Binding-site contacts:
Ligand atom O2B contacts residue LYS333 of chain 1.E at 3.2 Å.
Ligand atom O1A contacts residue VAL331 of chain 1.E at 3.1 Å (h-bond).
Ligand atom O1B contacts residue THR334 of chain 1.E at 3.4 Å (h-bond).
Ligand atom C2 contacts residue PHE293 of chain 1.E at 3.6 Å (hydrophobic).
Ligand atom O2A contacts residue GLY332 of chain 1.E at 3.1 Å.
Ligand atom N6 contacts residue VAL292 of chain 1.E at 3.7 Å.
Ligand atom O2A contacts residue LYS333 of chain 1.E at 3.1 Å (salt-bridge).
Ligand atom C2 contacts residue LYS496 of chain 1.E at 3.4 Å.
Ligand atom N7 contacts residue GLY330 of chain 1.E at 3.7 Å.
Ligand atom O2A contacts residue GLU335 of chain 1.E at 3.1 Å (salt-bridge).
Ligand atom O2G contacts residue ASN438 of chain 1.E at 3.0 Å (h-bond).
Ligand atom PB contacts residue THR334 of chain 1.E at 3.6 Å.
Ligand atom N6 contacts residue PHE293 of chain 1.E at 2.7 Å (h-bond).
Ligand atom O2G contacts residue THR329 of chain 1.E at 3.3 Å.
Ligand atom S1G contacts residue ARG534 of chain 1.E at 3.3 Å (salt-bridge).
Ligand atom N3 contacts residue LYS496 of chain 1.E at 3.1 Å (salt-bridge).
Ligand atom N1 contacts residue VAL292 of chain 1.E at 3.6 Å.
Ligand atom S1G contacts residue THR329 of chain 1.E at 3.6 Å.
Ligand atom PA contacts residue GLY332 of chain 1.E at 3.7 Å.
Ligand atom O3A contacts residue ARG534 of chain 1.E at 3.3 Å (salt-bridge).
Ligand atom N7 contacts residue GLY332 of chain 1.E at 3.1 Å (h-bond).
Ligand atom N6 contacts residue VAL331 of chain 1.E at 3.6 Å (h-bond).
Ligand atom N7 contacts residue VAL331 of chain 1.E at 3.1 Å.
Ligand atom C8 contacts residue GLY332 of chain 1.E at 3.4 Å.
Ligand atom O2B contacts residue THR334 of chain 1.E at 2.5 Å (h-bond).
Ligand atom O1B contacts residue ARG475 of chain 1.D at 3.7 Å.
Ligand atom O2A contacts residue THR334 of chain 1.E at 2.8 Å (h-bond).
Ligand atom S1G contacts residue ASN474 of chain 1.D at 3.5 Å (h-bond).
Ligand atom C2 contacts residue LEU291 of chain 1.E at 3.5 Å (hydrophobic).
Ligand atom O3B contacts residue LYS333 of chain 1.E at 3.3 Å (salt-bridge).
Ligand atom O3G contacts residue ASN438 of chain 1.E at 3.2 Å (h-bond).
Ligand atom O3G contacts residue ARG475 of chain 1.D at 2.9 Å (salt-bridge).
Ligand atom O2G contacts residue LYS333 of chain 1.E at 2.7 Å (salt-bridge).
Ligand atom C6 contacts residue PHE293 of chain 1.E at 3.6 Å (hydrophobic).
Ligand atom S1G contacts residue GLY330 of chain 1.E at 3.2 Å (h-bond).
Ligand atom N1 contacts residue PHE293 of chain 1.E at 2.8 Å (h-bond).
Ligand atom O2' contacts residue ALA533 of chain 1.E at 3.4 Å.
Ligand atom O1A contacts residue GLY332 of chain 1.E at 2.8 Å (h-bond).
Ligand atom O1A contacts residue GLY330 of chain 1.E at 3.5 Å.
Ligand atom N6 contacts residue LEU485 of chain 1.E at 3.5 Å.

A small-molecule ligand and the protein it binds are described below.
Small molecule (SMILES): Nc1ncnc2c1ncn2[C@@H]1O[C@H](COP(=O)(O)OP(=O)(O)OP(O)(O)=S)[C@@H](O)[C@H]1O

Sequence of chain 1.D:
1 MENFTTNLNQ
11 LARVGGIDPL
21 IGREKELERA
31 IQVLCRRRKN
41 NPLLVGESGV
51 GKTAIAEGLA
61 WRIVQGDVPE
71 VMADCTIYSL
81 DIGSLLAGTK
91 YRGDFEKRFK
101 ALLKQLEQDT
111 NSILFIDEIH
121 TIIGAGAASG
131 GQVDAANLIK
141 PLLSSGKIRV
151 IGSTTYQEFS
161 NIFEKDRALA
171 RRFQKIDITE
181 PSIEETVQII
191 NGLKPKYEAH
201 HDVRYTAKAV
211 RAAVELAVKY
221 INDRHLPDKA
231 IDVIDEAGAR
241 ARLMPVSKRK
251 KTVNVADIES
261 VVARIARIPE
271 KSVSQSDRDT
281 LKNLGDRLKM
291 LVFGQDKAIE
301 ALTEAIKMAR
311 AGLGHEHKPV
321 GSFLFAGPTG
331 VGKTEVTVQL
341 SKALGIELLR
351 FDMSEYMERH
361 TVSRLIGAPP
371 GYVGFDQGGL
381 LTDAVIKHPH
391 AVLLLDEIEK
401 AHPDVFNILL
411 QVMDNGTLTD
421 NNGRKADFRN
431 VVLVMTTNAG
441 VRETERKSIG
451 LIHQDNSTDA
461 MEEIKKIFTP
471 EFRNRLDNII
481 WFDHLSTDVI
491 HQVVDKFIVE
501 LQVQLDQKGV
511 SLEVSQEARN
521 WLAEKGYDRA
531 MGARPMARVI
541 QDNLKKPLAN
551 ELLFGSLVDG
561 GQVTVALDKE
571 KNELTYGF

Sequence of chain 1.E:
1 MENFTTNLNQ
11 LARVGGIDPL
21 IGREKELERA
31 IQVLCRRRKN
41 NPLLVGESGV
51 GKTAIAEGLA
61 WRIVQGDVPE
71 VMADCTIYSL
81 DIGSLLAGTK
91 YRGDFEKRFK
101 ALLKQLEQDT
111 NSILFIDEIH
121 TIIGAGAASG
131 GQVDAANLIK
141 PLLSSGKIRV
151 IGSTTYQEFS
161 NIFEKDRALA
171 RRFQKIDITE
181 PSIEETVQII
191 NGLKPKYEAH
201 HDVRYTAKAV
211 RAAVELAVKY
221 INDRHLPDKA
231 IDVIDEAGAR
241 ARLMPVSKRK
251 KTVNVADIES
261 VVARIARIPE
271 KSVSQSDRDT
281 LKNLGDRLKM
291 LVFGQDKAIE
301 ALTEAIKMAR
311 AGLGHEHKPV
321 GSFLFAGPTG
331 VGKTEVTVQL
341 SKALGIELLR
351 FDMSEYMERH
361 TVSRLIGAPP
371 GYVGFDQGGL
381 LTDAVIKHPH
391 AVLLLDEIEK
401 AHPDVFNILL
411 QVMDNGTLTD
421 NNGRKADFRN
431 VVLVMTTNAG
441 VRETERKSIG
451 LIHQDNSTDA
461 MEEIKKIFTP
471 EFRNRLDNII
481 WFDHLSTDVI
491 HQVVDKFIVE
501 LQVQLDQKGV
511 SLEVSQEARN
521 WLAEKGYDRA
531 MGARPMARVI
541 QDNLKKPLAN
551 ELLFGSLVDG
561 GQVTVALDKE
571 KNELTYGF